Sequence of chain 1.A:
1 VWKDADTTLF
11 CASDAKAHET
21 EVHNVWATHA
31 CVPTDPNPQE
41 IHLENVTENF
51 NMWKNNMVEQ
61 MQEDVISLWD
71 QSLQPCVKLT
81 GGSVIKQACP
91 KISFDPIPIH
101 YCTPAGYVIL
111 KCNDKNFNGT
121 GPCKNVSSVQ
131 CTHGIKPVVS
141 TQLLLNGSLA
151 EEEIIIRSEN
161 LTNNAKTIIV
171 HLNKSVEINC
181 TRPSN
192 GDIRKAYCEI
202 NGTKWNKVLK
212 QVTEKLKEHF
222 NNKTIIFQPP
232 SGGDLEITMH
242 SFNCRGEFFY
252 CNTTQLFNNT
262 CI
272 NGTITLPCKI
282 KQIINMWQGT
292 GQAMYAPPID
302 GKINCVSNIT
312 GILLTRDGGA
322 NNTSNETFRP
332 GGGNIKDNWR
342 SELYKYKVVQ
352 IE

Binding-site contacts:
Ligand atom C3 contacts residue ARG246 of chain 1.A at 4.3 Å.
Ligand atom C7 contacts residue ASN146 of chain 1.A at 3.6 Å.
Ligand atom C1 contacts residue SER308 of chain 1.A at 3.8 Å.
Ligand atom C8 contacts residue VAL138 of chain 1.A at 4.2 Å (hydrophobic).
Ligand atom C3 contacts residue SER308 of chain 1.A at 4.3 Å.
Ligand atom O6 contacts residue LYS136 of chain 1.A at 4.2 Å.
Ligand atom C8 contacts residue LEU145 of chain 1.A at 3.8 Å (hydrophobic).
Ligand atom C8 contacts residue PHE243 of chain 1.A at 4.2 Å (hydrophobic).
Ligand atom C8 contacts residue ASN244 of chain 1.A at 3.8 Å.
Ligand atom C6 contacts residue VAL307 of chain 1.A at 4.2 Å (hydrophobic).
Ligand atom O7 contacts residue ASN146 of chain 1.A at 4.0 Å.
Ligand atom C3 contacts residue ASP95 of chain 1.A at 4.1 Å.
Ligand atom O7 contacts residue ASN244 of chain 1.A at 4.1 Å.
Ligand atom C1 contacts residue ASN146 of chain 1.A at 1.4 Å.
Ligand atom C3 contacts residue VAL307 of chain 1.A at 3.8 Å (hydrophobic).
Ligand atom C3 contacts residue ASN146 of chain 1.A at 3.8 Å.
Ligand atom O3 contacts residue ASP95 of chain 1.A at 3.3 Å (salt-bridge).
Ligand atom C2 contacts residue VAL307 of chain 1.A at 4.3 Å (hydrophobic).
Ligand atom C4 contacts residue VAL307 of chain 1.A at 3.8 Å (hydrophobic).
Ligand atom O3 contacts residue ARG246 of chain 1.A at 3.0 Å (salt-bridge).
Ligand atom C5 contacts residue VAL307 of chain 1.A at 3.3 Å (hydrophobic).
Ligand atom N2 contacts residue SER308 of chain 1.A at 3.0 Å (h-bond).
Ligand atom N2 contacts residue ASN146 of chain 1.A at 2.8 Å (h-bond).
Ligand atom C4 contacts residue ASN146 of chain 1.A at 4.2 Å.
Ligand atom O7 contacts residue PRO96 of chain 1.A at 3.9 Å.
Ligand atom C8 contacts residue SER308 of chain 1.A at 3.6 Å.
Ligand atom O5 contacts residue VAL307 of chain 1.A at 3.9 Å.
Ligand atom C4 contacts residue ASP95 of chain 1.A at 4.0 Å.
Ligand atom C7 contacts residue VAL138 of chain 1.A at 4.2 Å (hydrophobic).
Ligand atom O4 contacts residue ARG246 of chain 1.A at 3.6 Å (salt-bridge).
Ligand atom C7 contacts residue SER308 of chain 1.A at 3.8 Å.
Ligand atom O7 contacts residue VAL138 of chain 1.A at 4.0 Å.
Ligand atom C1 contacts residue VAL307 of chain 1.A at 3.8 Å (hydrophobic).
Ligand atom C5 contacts residue ASN146 of chain 1.A at 3.7 Å.
Ligand atom O5 contacts residue ASN146 of chain 1.A at 2.4 Å (h-bond).
Ligand atom C2 contacts residue SER308 of chain 1.A at 3.9 Å.
Ligand atom O3 contacts residue CYS306 of chain 1.A at 3.7 Å.
Ligand atom O4 contacts residue VAL307 of chain 1.A at 3.9 Å.
Ligand atom C3 contacts residue CYS306 of chain 1.A at 4.1 Å (hydrophobic).
Ligand atom C2 contacts residue ASN146 of chain 1.A at 2.4 Å.

This protein binds this small molecule.
Small molecule (SMILES): CC(=O)N[C@@H]1[C@@H](O)[C@H](O)[C@@H](CO)O[C@H]1O